Sequence of chain 1.D:
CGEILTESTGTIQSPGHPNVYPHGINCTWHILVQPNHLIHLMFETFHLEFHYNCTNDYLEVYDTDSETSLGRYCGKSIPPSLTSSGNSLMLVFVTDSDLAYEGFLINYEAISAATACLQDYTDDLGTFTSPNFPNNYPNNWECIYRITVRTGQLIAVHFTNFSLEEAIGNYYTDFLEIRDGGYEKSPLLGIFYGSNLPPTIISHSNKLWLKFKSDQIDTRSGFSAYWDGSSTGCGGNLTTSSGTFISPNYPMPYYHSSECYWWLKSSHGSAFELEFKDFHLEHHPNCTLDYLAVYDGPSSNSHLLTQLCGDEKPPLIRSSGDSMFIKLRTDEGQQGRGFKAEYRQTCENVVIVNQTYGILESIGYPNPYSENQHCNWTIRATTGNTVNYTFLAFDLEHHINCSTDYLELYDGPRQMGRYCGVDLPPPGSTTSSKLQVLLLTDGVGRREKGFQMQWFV

Binding-site contacts:
Ligand atom O5 contacts residue GLN297 of chain 1.C at 4.0 Å.
Ligand atom O4 contacts residue ARG344 of chain 1.D at 4.1 Å.
Ligand atom O5 contacts residue THR391 of chain 1.C at 3.9 Å.
Ligand atom C1 contacts residue PHE390 of chain 1.C at 4.5 Å (hydrophobic).
Ligand atom C1 contacts residue THR391 of chain 1.C at 4.4 Å.
Ligand atom O7 contacts residue LEU365 of chain 1.C at 3.9 Å.
Ligand atom C4 contacts residue GLN297 of chain 1.C at 4.3 Å.
Ligand atom O4 contacts residue GLN297 of chain 1.C at 4.0 Å.
Ligand atom C4 contacts residue ASN389 of chain 1.C at 4.4 Å.
Ligand atom C6 contacts residue LEU298 of chain 1.C at 4.0 Å (hydrophobic).
Ligand atom O6 contacts residue THR391 of chain 1.C at 2.6 Å (h-bond).
Ligand atom O6 contacts residue ASN389 of chain 1.C at 4.2 Å.
Ligand atom C7 contacts residue GLN297 of chain 1.C at 3.8 Å.
Ligand atom C1 contacts residue GLN297 of chain 1.C at 3.7 Å.
Ligand atom O6 contacts residue LEU298 of chain 1.C at 4.1 Å.
Ligand atom C2 contacts residue ASN389 of chain 1.C at 2.5 Å.
Ligand atom C6 contacts residue THR391 of chain 1.C at 4.0 Å.
Ligand atom C5 contacts residue GLN297 of chain 1.C at 3.7 Å.
Ligand atom N2 contacts residue GLN297 of chain 1.C at 4.4 Å.
Ligand atom C7 contacts residue LEU365 of chain 1.C at 4.4 Å (hydrophobic).
Ligand atom C8 contacts residue GLN297 of chain 1.C at 3.3 Å.
Ligand atom C6 contacts residue PHE390 of chain 1.C at 4.2 Å (hydrophobic).
Ligand atom O7 contacts residue GLN363 of chain 1.C at 4.0 Å.
Ligand atom C3 contacts residue ASN389 of chain 1.C at 3.9 Å.
Ligand atom O5 contacts residue PHE390 of chain 1.C at 3.7 Å.
Ligand atom O6 contacts residue GLN392 of chain 1.C at 4.1 Å.
Ligand atom C8 contacts residue LEU365 of chain 1.C at 4.1 Å (hydrophobic).
Ligand atom O6 contacts residue PHE390 of chain 1.C at 4.1 Å.
Ligand atom O7 contacts residue ASN389 of chain 1.C at 2.6 Å (h-bond).
Ligand atom C5 contacts residue ASN389 of chain 1.C at 3.7 Å.
Ligand atom C7 contacts residue ASN389 of chain 1.C at 3.1 Å.
Ligand atom O5 contacts residue ASN389 of chain 1.C at 2.4 Å (h-bond).
Ligand atom O7 contacts residue GLN297 of chain 1.C at 3.8 Å.
Ligand atom C1 contacts residue ASN389 of chain 1.C at 1.5 Å.
Ligand atom N2 contacts residue ASN389 of chain 1.C at 2.9 Å (h-bond).
Ligand atom C2 contacts residue GLN297 of chain 1.C at 4.2 Å.
Ligand atom C3 contacts residue GLN297 of chain 1.C at 4.0 Å.
Ligand atom O4 contacts residue ASN102 of chain 1.C at 4.2 Å.

This small molecule binds to this protein.
Small molecule (SMILES): CC(=O)N[C@H]1[C@H](O[C@H]2[C@H](O)[C@@H](NC(C)=O)CO[C@@H]2CO)O[C@H](CO)[C@@H](O[C@@H]2O[C@H](CO[C@H]3O[C@H](CO)[C@@H](O)[C@H](O)[C@@H]3O)[C@@H](O)[C@H](O[C@H]3O[C@H](CO)[C@@H](O)[C@H](O)[C@@H]3O)[C@@H]2O)[C@@H]1O

Sequence of chain 1.C:
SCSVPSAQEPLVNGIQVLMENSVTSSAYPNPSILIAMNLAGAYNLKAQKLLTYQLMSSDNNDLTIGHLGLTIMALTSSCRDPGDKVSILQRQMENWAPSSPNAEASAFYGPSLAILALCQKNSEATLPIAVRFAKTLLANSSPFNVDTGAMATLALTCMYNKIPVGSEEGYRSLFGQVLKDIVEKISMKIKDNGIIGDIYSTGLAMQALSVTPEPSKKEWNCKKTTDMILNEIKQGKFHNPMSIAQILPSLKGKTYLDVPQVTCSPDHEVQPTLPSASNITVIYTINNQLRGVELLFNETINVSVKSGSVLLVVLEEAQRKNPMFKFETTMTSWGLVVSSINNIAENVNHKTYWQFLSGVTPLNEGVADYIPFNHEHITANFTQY